Binding-site contacts:
Ligand atom C7 contacts residue ASN1153 of chain 1.B at 3.4 Å.
Ligand atom C2 contacts residue ASN1153 of chain 1.B at 2.5 Å.
Ligand atom N2 contacts residue ASN1153 of chain 1.B at 2.9 Å (h-bond).
Ligand atom O7 contacts residue ASN1153 of chain 1.B at 3.5 Å (h-bond).
Ligand atom C4 contacts residue ASN1153 of chain 1.B at 4.3 Å.
Ligand atom C1 contacts residue ASN1153 of chain 1.B at 1.5 Å.
Ligand atom O5 contacts residue ASN1153 of chain 1.B at 2.4 Å (h-bond).
Ligand atom C5 contacts residue ASN1153 of chain 1.B at 3.8 Å.
Ligand atom C3 contacts residue ASN1153 of chain 1.B at 3.9 Å.
Ligand atom C8 contacts residue ILE1151 of chain 1.B at 3.5 Å (hydrophobic).

Sequence of chain 1.B:
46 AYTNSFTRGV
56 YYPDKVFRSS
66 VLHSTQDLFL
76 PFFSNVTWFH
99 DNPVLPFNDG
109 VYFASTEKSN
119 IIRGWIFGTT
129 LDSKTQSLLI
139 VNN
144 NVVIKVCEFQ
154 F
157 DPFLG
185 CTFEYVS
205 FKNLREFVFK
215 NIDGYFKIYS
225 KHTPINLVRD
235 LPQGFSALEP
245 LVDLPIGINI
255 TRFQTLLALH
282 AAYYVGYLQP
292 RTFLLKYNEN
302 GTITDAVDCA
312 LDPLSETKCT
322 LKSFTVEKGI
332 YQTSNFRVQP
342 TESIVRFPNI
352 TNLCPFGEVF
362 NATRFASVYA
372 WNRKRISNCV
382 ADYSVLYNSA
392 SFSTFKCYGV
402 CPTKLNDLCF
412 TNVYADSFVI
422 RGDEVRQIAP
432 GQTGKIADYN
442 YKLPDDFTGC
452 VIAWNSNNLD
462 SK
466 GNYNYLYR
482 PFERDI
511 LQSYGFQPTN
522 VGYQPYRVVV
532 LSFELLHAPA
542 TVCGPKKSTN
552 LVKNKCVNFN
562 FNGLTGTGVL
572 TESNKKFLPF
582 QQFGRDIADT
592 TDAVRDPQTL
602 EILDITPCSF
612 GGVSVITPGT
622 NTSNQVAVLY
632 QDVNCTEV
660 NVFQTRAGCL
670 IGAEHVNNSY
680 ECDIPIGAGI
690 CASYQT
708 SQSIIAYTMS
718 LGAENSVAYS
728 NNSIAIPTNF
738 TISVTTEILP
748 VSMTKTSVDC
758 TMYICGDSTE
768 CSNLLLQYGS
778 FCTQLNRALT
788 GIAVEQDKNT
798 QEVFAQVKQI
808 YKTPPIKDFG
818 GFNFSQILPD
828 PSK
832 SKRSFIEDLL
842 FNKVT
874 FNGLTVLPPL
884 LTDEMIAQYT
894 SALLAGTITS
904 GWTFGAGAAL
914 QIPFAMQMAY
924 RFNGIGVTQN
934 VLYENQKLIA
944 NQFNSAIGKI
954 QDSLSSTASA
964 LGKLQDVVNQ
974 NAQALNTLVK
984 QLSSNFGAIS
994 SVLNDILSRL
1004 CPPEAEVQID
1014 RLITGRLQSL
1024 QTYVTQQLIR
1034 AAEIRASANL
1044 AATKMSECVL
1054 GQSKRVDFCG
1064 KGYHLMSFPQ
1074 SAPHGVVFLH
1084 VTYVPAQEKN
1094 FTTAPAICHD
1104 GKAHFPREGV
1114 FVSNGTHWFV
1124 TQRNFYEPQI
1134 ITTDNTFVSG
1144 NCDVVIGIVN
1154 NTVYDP

This protein binds this small molecule.
Small molecule (SMILES): CC(=O)N[C@@H]1[C@@H](O)[C@H](O)[C@@H](CO)O[C@H]1O